Binding-site contacts:
Ligand atom C2 contacts residue LYS179 of chain 1.A at 4.0 Å.
Ligand atom C6 contacts residue ARG200 of chain 1.A at 3.5 Å.
Ligand atom C6 contacts residue GLY199 of chain 1.A at 3.5 Å.
Ligand atom C3 contacts residue PHE178 of chain 1.A at 3.9 Å (hydrophobic).
Ligand atom CL1 contacts residue PHE178 of chain 1.A at 3.7 Å.
Ligand atom C6 contacts residue PHE178 of chain 1.A at 3.9 Å (hydrophobic).
Ligand atom C10 contacts residue PHE178 of chain 1.A at 3.9 Å (hydrophobic).
Ligand atom C6 contacts residue SER176 of chain 1.A at 4.1 Å.
Ligand atom C2 contacts residue PHE178 of chain 1.A at 3.7 Å (hydrophobic).
Ligand atom C6 contacts residue ALA177 of chain 1.A at 3.6 Å (hydrophobic).
Ligand atom C10 contacts residue GLY199 of chain 1.A at 3.8 Å.
Ligand atom N7 contacts residue ALA207 of chain 1.A at 3.3 Å.
Ligand atom O9 contacts residue ALA177 of chain 1.A at 3.3 Å (h-bond).
Ligand atom N7 contacts residue SER176 of chain 1.A at 3.2 Å (h-bond).
Ligand atom C4 contacts residue ARG200 of chain 1.A at 4.0 Å.
Ligand atom C5 contacts residue ARG200 of chain 1.A at 4.1 Å.
Ligand atom C5 contacts residue ALA177 of chain 1.A at 3.8 Å (hydrophobic).
Ligand atom C8 contacts residue ALA177 of chain 1.A at 3.0 Å (hydrophobic).
Ligand atom O9 contacts residue SER176 of chain 1.A at 3.9 Å.
Ligand atom C5 contacts residue GLY199 of chain 1.A at 3.6 Å.
Ligand atom C5 contacts residue PHE178 of chain 1.A at 3.7 Å (hydrophobic).
Ligand atom N7 contacts residue GLY199 of chain 1.A at 3.8 Å.
Ligand atom C4 contacts residue GLY199 of chain 1.A at 4.0 Å.
Ligand atom C2 contacts residue SER197 of chain 1.A at 4.1 Å.
Ligand atom C4 contacts residue PHE178 of chain 1.A at 3.5 Å (hydrophobic).
Ligand atom C11 contacts residue ALA177 of chain 1.A at 4.2 Å (hydrophobic).
Ligand atom C3 contacts residue LYS179 of chain 1.A at 3.8 Å.
Ligand atom C8 contacts residue GLY199 of chain 1.A at 4.1 Å.
Ligand atom C11 contacts residue VAL196 of chain 1.A at 3.8 Å (hydrophobic).
Ligand atom C8 contacts residue SER176 of chain 1.A at 3.7 Å.
Ligand atom C10 contacts residue ALA177 of chain 1.A at 3.4 Å (hydrophobic).
Ligand atom C8 contacts residue TYR198 of chain 1.A at 4.1 Å (hydrophobic).
Ligand atom N7 contacts residue ALA177 of chain 1.A at 3.1 Å (h-bond).
Ligand atom O9 contacts residue ALA207 of chain 1.A at 3.0 Å.
Ligand atom C8 contacts residue ALA207 of chain 1.A at 3.4 Å (hydrophobic).
Ligand atom CL1 contacts residue SER197 of chain 1.A at 3.6 Å.
Ligand atom CL1 contacts residue SER182 of chain 1.A at 2.6 Å.
Ligand atom C11 contacts residue PHE178 of chain 1.A at 3.9 Å (hydrophobic).
Ligand atom C11 contacts residue TYR198 of chain 1.A at 4.2 Å (hydrophobic).
Ligand atom C10 contacts residue TYR198 of chain 1.A at 4.0 Å (hydrophobic).

A protein and the small-molecule ligand that binds it are described below.
Small molecule (SMILES): O=C1NCc2ccc(Cl)cc21

Sequence of chain 1.A:
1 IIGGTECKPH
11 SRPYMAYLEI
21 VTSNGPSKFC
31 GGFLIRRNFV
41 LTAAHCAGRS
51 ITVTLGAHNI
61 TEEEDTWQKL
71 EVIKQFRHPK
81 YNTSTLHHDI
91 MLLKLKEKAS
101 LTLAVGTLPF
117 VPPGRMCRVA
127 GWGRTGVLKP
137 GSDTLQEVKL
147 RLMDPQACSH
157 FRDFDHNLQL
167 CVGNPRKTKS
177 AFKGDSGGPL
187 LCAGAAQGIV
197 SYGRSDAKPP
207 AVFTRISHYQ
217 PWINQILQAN